Sequence of chain 1.D:
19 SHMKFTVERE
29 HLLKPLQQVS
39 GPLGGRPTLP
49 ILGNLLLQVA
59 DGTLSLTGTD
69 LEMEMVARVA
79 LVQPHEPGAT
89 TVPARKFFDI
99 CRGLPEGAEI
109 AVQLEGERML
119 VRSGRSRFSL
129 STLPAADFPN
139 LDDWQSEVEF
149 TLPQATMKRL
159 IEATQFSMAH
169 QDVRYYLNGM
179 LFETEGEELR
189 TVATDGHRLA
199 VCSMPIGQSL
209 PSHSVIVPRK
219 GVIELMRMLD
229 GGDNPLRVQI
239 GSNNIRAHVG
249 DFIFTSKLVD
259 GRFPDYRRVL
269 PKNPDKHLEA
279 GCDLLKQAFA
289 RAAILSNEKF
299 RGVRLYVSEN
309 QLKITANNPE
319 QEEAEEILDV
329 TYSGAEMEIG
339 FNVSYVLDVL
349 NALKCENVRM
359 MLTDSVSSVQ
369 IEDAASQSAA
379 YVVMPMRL

A small-molecule ligand and the protein it binds are described below.
Small molecule (SMILES): CC(=O)N[C@@H](CCC(N)=O)C(=O)N[C@@H](CC1CCCCC1)C(=O)N[C@@H](CC(=O)O)C(=O)N[C@@H](CC(C)C)C(=O)N1[C@H](C(=O)N[C@@H](CC(C)C)C(=O)O)C[C@@H]2CCCC[C@@H]21

Binding-site contacts:
Ligand atom C contacts residue GLY194 of chain 1.D at 3.7 Å.
Ligand atom CD1 contacts residue HIS195 of chain 1.D at 3.6 Å.
Ligand atom CD1 contacts residue THR192 of chain 1.D at 3.4 Å.
Ligand atom C contacts residue MET384 of chain 1.D at 3.6 Å (hydrophobic).
Ligand atom N contacts residue PRO383 of chain 1.D at 3.1 Å (h-bond).
Ligand atom CG contacts residue HIS195 of chain 1.D at 3.5 Å.
Ligand atom O contacts residue ARG266 of chain 1.D at 3.4 Å (salt-bridge).
Ligand atom CD1 contacts residue PRO383 of chain 1.D at 3.4 Å (hydrophobic).
Ligand atom OE1 contacts residue MET384 of chain 1.D at 3.6 Å.
Ligand atom N contacts residue GLY194 of chain 1.D at 2.8 Å (h-bond).
Ligand atom O contacts residue MET382 of chain 1.D at 3.6 Å.
Ligand atom CB contacts residue PRO383 of chain 1.D at 3.3 Å (hydrophobic).
Ligand atom O contacts residue ARG385 of chain 1.D at 2.7 Å (salt-bridge).
Ligand atom CG contacts residue HIS195 of chain 1.D at 3.6 Å.
Ligand atom C contacts residue MET382 of chain 1.D at 3.7 Å (hydrophobic).
Ligand atom CA contacts residue PRO383 of chain 1.D at 3.7 Å (hydrophobic).
Ligand atom O contacts residue MET382 of chain 1.D at 3.3 Å.
Ligand atom N contacts residue MET384 of chain 1.D at 3.8 Å.
Ligand atom CG contacts residue GLY194 of chain 1.D at 3.6 Å.
Ligand atom NE2 contacts residue PRO383 of chain 1.D at 3.5 Å (h-bond).
Ligand atom CD1 contacts residue GLY194 of chain 1.D at 3.8 Å.
Ligand atom CD2 contacts residue MET382 of chain 1.D at 3.8 Å (hydrophobic).
Ligand atom O contacts residue PRO262 of chain 1.D at 3.8 Å.
Ligand atom CE1 contacts residue VAL364 of chain 1.D at 3.8 Å (hydrophobic).
Ligand atom OD1 contacts residue HIS195 of chain 1.D at 3.7 Å.
Ligand atom CH3 contacts residue ARG385 of chain 1.D at 3.7 Å.
Ligand atom C contacts residue ARG266 of chain 1.D at 3.8 Å.
Ligand atom CB contacts residue MET382 of chain 1.D at 3.6 Å (hydrophobic).
Ligand atom OXT contacts residue ARG266 of chain 1.D at 3.8 Å.
Ligand atom CA contacts residue GLY194 of chain 1.D at 3.6 Å.
Ligand atom OE1 contacts residue TYR343 of chain 1.D at 3.5 Å.
Ligand atom CA contacts residue GLY194 of chain 1.D at 3.7 Å.
Ligand atom O contacts residue MET384 of chain 1.D at 3.2 Å.
Ligand atom C contacts residue ARG385 of chain 1.D at 3.4 Å.
Ligand atom C7 contacts residue VAL267 of chain 1.D at 3.8 Å (hydrophobic).
Ligand atom CB contacts residue GLY194 of chain 1.D at 3.5 Å.
Ligand atom C contacts residue MET382 of chain 1.D at 3.8 Å (hydrophobic).
Ligand atom NE2 contacts residue MET382 of chain 1.D at 3.0 Å (h-bond).
Ligand atom CD2 contacts residue VAL267 of chain 1.D at 3.7 Å (hydrophobic).
Ligand atom CD1 contacts residue ARG196 of chain 1.D at 3.5 Å.